Sequence of chain 1.A:
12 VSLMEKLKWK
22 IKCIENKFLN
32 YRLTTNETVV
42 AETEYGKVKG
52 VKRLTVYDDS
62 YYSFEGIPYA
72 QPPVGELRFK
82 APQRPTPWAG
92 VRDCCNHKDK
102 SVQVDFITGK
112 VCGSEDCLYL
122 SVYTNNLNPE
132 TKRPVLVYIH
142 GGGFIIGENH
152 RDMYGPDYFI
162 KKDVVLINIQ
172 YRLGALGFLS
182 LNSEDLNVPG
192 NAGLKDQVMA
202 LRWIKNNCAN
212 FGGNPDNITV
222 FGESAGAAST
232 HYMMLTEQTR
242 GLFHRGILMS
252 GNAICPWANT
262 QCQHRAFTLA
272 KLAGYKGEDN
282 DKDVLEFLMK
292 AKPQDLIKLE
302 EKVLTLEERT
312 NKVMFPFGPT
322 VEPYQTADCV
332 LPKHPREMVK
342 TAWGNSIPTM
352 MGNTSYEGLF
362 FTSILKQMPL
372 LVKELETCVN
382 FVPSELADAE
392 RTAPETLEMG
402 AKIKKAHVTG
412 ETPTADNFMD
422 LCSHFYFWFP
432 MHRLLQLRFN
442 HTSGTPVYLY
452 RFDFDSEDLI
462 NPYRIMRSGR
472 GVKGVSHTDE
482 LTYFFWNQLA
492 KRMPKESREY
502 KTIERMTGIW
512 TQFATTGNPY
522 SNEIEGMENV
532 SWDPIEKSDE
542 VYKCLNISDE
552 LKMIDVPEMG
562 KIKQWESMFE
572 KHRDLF

Binding-site contacts:
Ligand atom P1 contacts residue HIS478 of chain 1.A at 3.6 Å.
Ligand atom O1 contacts residue GLY143 of chain 1.A at 4.4 Å.
Ligand atom O4 contacts residue ALA226 of chain 1.A at 2.9 Å (h-bond).
Ligand atom C1 contacts residue HIS478 of chain 1.A at 3.8 Å.
Ligand atom C2 contacts residue GLU224 of chain 1.A at 4.3 Å.
Ligand atom C4 contacts residue TRP258 of chain 1.A at 3.4 Å (hydrophobic).
Ligand atom O3 contacts residue HIS478 of chain 1.A at 4.3 Å.
Ligand atom C4 contacts residue SER225 of chain 1.A at 4.2 Å.
Ligand atom P1 contacts residue GLY143 of chain 1.A at 4.2 Å.
Ligand atom O4 contacts residue GLY142 of chain 1.A at 3.9 Å.
Ligand atom O3 contacts residue ALA226 of chain 1.A at 4.2 Å.
Ligand atom P1 contacts residue ALA226 of chain 1.A at 3.5 Å.
Ligand atom C2 contacts residue THR479 of chain 1.A at 4.0 Å.
Ligand atom O4 contacts residue GLY143 of chain 1.A at 2.9 Å (h-bond).
Ligand atom C2 contacts residue HIS478 of chain 1.A at 3.6 Å.
Ligand atom C3 contacts residue PHE361 of chain 1.A at 3.9 Å (hydrophobic).
Ligand atom P1 contacts residue GLY144 of chain 1.A at 3.9 Å.
Ligand atom O1 contacts residue HIS478 of chain 1.A at 3.4 Å (h-bond).
Ligand atom C2 contacts residue GLY143 of chain 1.A at 4.1 Å.
Ligand atom O4 contacts residue GLY144 of chain 1.A at 2.8 Å (h-bond).
Ligand atom C2 contacts residue SER225 of chain 1.A at 3.4 Å.
Ligand atom C2 contacts residue TYR464 of chain 1.A at 3.9 Å (hydrophobic).
Ligand atom O3 contacts residue SER225 of chain 1.A at 2.4 Å (h-bond).
Ligand atom C4 contacts residue MET315 of chain 1.A at 3.4 Å (hydrophobic).
Ligand atom C3 contacts residue TYR464 of chain 1.A at 3.3 Å (hydrophobic).
Ligand atom C1 contacts residue TRP258 of chain 1.A at 4.0 Å (hydrophobic).
Ligand atom O3 contacts residue TRP258 of chain 1.A at 3.9 Å.
Ligand atom P1 contacts residue SER225 of chain 1.A at 1.6 Å.
Ligand atom O1 contacts residue SER225 of chain 1.A at 2.7 Å (h-bond).
Ligand atom O3 contacts residue GLY144 of chain 1.A at 4.2 Å.
Ligand atom C3 contacts residue HIS478 of chain 1.A at 3.9 Å.
Ligand atom C1 contacts residue PHE428 of chain 1.A at 4.3 Å (hydrophobic).
Ligand atom O1 contacts residue GLY144 of chain 1.A at 4.4 Å.
Ligand atom O4 contacts residue SER225 of chain 1.A at 2.5 Å (h-bond).
Ligand atom C1 contacts residue SER225 of chain 1.A at 2.7 Å.
Ligand atom C3 contacts residue THR479 of chain 1.A at 3.6 Å.

This small molecule binds to this protein.
Small molecule (SMILES): CCOP(=O)(O)OCC